Binding-site contacts:
Ligand atom C12 contacts residue GLY169 of chain 1.A at 3.6 Å.
Ligand atom F09 contacts residue GLY169 of chain 1.A at 3.9 Å.
Ligand atom C07 contacts residue ILE391 of chain 1.A at 4.2 Å (hydrophobic).
Ligand atom F08 contacts residue ILE393 of chain 1.A at 3.8 Å.
Ligand atom C12 contacts residue U1H1 of chain 1.G at 4.0 Å.
Ligand atom C02 contacts residue GLY126 of chain 1.A at 3.3 Å.
Ligand atom C02 contacts residue ASP124 of chain 1.A at 3.3 Å.
Ligand atom C02 contacts residue U1H1 of chain 1.G at 3.3 Å.
Ligand atom C02 contacts residue TYR168 of chain 1.A at 4.2 Å (hydrophobic).
Ligand atom N01 contacts residue ASP308 of chain 1.A at 2.7 Å (salt-bridge).
Ligand atom C04 contacts residue GLY126 of chain 1.A at 3.3 Å.
Ligand atom C07 contacts residue ILE393 of chain 1.A at 4.2 Å (hydrophobic).
Ligand atom C03 contacts residue ASP308 of chain 1.A at 3.5 Å.
Ligand atom C02 contacts residue SER127 of chain 1.A at 4.1 Å.
Ligand atom C03 contacts residue GLY126 of chain 1.A at 3.6 Å.
Ligand atom C11 contacts residue DMS1 of chain 1.E at 3.9 Å.
Ligand atom F08 contacts residue ILE306 of chain 1.A at 4.4 Å.
Ligand atom F09 contacts residue ILE389 of chain 1.A at 3.6 Å.
Ligand atom N01 contacts residue GLY310 of chain 1.A at 3.9 Å.
Ligand atom F09 contacts residue ILE393 of chain 1.A at 3.8 Å.
Ligand atom N01 contacts residue THR311 of chain 1.A at 3.8 Å.
Ligand atom C11 contacts residue GLY169 of chain 1.A at 3.2 Å.
Ligand atom F09 contacts residue DMS1 of chain 1.E at 4.0 Å.
Ligand atom C05 contacts residue ILE306 of chain 1.A at 3.8 Å (hydrophobic).
Ligand atom N01 contacts residue GLY126 of chain 1.A at 3.7 Å.
Ligand atom C05 contacts residue GLY126 of chain 1.A at 4.3 Å.
Ligand atom C12 contacts residue DMS1 of chain 1.E at 4.3 Å.
Ligand atom C03 contacts residue U1H1 of chain 1.G at 4.0 Å.
Ligand atom C12 contacts residue ASP308 of chain 1.A at 4.4 Å.
Ligand atom C04 contacts residue ILE306 of chain 1.A at 4.1 Å (hydrophobic).
Ligand atom C04 contacts residue ASP308 of chain 1.A at 3.2 Å.
Ligand atom F09 contacts residue ILE391 of chain 1.A at 4.4 Å.
Ligand atom C04 contacts residue PHE283 of chain 1.A at 4.1 Å (hydrophobic).
Ligand atom F10 contacts residue GLY169 of chain 1.A at 4.3 Å.
Ligand atom N01 contacts residue ASP124 of chain 1.A at 2.7 Å (salt-bridge).
Ligand atom C05 contacts residue ASP308 of chain 1.A at 3.9 Å.
Ligand atom C05 contacts residue PHE283 of chain 1.A at 4.1 Å (hydrophobic).
Ligand atom F08 contacts residue ILE391 of chain 1.A at 3.0 Å.
Ligand atom C02 contacts residue ASP308 of chain 1.A at 3.6 Å.
Ligand atom N01 contacts residue U1H1 of chain 1.G at 2.9 Å (h-bond).

Sequence of chain 1.A:
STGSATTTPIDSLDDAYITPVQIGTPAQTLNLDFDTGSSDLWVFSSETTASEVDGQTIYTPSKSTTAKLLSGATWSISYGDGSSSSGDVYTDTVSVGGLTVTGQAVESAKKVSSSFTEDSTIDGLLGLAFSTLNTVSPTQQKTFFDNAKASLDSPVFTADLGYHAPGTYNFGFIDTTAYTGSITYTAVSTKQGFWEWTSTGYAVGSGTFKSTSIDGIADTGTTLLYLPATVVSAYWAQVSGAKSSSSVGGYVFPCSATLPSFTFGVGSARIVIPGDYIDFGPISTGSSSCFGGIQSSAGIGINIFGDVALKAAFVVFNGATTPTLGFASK

This protein binds this small molecule.
Small molecule (SMILES): NCc1ccc(C(F)(F)F)cc1